Binding-site contacts:
Ligand atom C23 contacts residue THR1 of chain 1.K at 1.5 Å.
Ligand atom C16 contacts residue MET45 of chain 1.K at 3.8 Å (hydrophobic).
Ligand atom O4 contacts residue ALA20 of chain 1.K at 3.3 Å.
Ligand atom C5 contacts residue ASP125 of chain 1.L at 3.7 Å.
Ligand atom C12 contacts residue GLY47 of chain 1.K at 3.6 Å.
Ligand atom C9 contacts residue GLY47 of chain 1.K at 3.5 Å.
Ligand atom C15 contacts residue ALA49 of chain 1.K at 3.8 Å (hydrophobic).
Ligand atom O5 contacts residue THR1 of chain 1.K at 2.3 Å (h-bond).
Ligand atom O4 contacts residue THR21 of chain 1.K at 3.0 Å (h-bond).
Ligand atom N2 contacts residue THR21 of chain 1.K at 2.7 Å (h-bond).
Ligand atom C8 contacts residue THR21 of chain 1.K at 3.6 Å.
Ligand atom C14 contacts residue GLY47 of chain 1.K at 3.7 Å.
Ligand atom N3 contacts residue GLY47 of chain 1.K at 2.8 Å (h-bond).
Ligand atom O2 contacts residue ALA49 of chain 1.K at 3.0 Å (h-bond).
Ligand atom O5 contacts residue ALA46 of chain 1.K at 3.9 Å.
Ligand atom N3 contacts residue THR1 of chain 1.K at 3.7 Å.
Ligand atom C23 contacts residue SER130 of chain 1.K at 3.2 Å.
Ligand atom O8 contacts residue TYR169 of chain 1.K at 2.6 Å (h-bond).
Ligand atom C6 contacts residue THR21 of chain 1.K at 3.9 Å.
Ligand atom C21 contacts residue THR1 of chain 1.K at 1.4 Å.
Ligand atom C24 contacts residue ARG19 of chain 1.K at 3.5 Å.
Ligand atom O6 contacts residue THR1 of chain 1.K at 3.6 Å.
Ligand atom C16 contacts residue ALA49 of chain 1.K at 3.9 Å (hydrophobic).
Ligand atom O3 contacts residue THR21 of chain 1.K at 3.7 Å.
Ligand atom C2 contacts residue ALA27 of chain 1.K at 3.9 Å (hydrophobic).
Ligand atom C9 contacts residue THR21 of chain 1.K at 3.6 Å.
Ligand atom C24 contacts residue THR21 of chain 1.K at 3.7 Å.
Ligand atom C23 contacts residue TYR169 of chain 1.K at 3.5 Å (hydrophobic).
Ligand atom O8 contacts residue THR1 of chain 1.K at 3.4 Å (h-bond).
Ligand atom C22 contacts residue THR1 of chain 1.K at 2.4 Å.
Ligand atom O5 contacts residue GLY47 of chain 1.K at 3.0 Å (h-bond).
Ligand atom C10 contacts residue THR21 of chain 1.K at 3.7 Å.
Ligand atom C13 contacts residue GLY47 of chain 1.K at 3.7 Å.
Ligand atom C24 contacts residue THR1 of chain 1.K at 3.0 Å.
Ligand atom O8 contacts residue THR21 of chain 1.K at 2.8 Å (h-bond).
Ligand atom C14 contacts residue THR1 of chain 1.K at 2.8 Å.
Ligand atom C24 contacts residue TYR169 of chain 1.K at 3.3 Å (hydrophobic).
Ligand atom C5 contacts residue THR21 of chain 1.K at 3.7 Å.
Ligand atom C13 contacts residue THR1 of chain 1.K at 2.4 Å.
Ligand atom C20 contacts residue ALA49 of chain 1.K at 3.8 Å (hydrophobic).

The protein below binds the small molecule below.
Small molecule (SMILES): CC(C)CCCCC(=O)N[C@@H](CO)C(=O)N[C@@H](CC(C)C)[C@@H](O)[C@@](C)(O)CO

Sequence of chain 1.K:
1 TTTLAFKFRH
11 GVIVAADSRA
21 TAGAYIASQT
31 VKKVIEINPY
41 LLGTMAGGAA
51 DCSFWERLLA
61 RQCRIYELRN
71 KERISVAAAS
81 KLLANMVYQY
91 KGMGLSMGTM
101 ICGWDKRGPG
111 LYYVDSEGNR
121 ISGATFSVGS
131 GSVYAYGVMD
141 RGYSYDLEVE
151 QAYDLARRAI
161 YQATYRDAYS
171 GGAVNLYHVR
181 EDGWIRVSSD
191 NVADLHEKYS

Sequence of chain 1.L:
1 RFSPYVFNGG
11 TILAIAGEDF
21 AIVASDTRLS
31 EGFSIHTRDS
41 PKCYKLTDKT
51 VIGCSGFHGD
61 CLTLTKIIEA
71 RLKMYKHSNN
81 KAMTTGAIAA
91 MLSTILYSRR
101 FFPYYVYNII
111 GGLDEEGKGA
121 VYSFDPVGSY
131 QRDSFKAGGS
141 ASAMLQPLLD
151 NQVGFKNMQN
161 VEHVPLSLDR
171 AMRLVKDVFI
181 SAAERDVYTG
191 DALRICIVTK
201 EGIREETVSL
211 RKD